Sequence of chain 1.C:
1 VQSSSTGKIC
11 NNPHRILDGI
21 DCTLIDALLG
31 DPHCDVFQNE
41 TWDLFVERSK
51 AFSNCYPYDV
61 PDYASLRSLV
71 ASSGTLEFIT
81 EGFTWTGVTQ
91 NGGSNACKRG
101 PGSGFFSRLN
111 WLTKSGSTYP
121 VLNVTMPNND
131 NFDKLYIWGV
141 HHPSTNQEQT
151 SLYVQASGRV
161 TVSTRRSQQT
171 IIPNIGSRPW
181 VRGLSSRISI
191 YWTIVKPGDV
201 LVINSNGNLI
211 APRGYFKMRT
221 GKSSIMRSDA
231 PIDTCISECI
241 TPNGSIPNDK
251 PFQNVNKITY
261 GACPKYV

A protein and the small-molecule ligand that binds it are described below.
Small molecule (SMILES): CC(=O)N[C@@H]1[C@@H](O)[C@H](O)[C@@H](CO)O[C@H]1O

Binding-site contacts:
Ligand atom C4 contacts residue ASN123 of chain 1.C at 4.3 Å.
Ligand atom C8 contacts residue ASN123 of chain 1.C at 4.1 Å.
Ligand atom C5 contacts residue ASN123 of chain 1.C at 3.8 Å.
Ligand atom C5 contacts residue VAL202 of chain 1.C at 4.5 Å (hydrophobic).
Ligand atom C3 contacts residue ASN123 of chain 1.C at 3.8 Å.
Ligand atom C2 contacts residue ASN123 of chain 1.C at 2.4 Å.
Ligand atom O5 contacts residue ASN123 of chain 1.C at 2.5 Å (h-bond).
Ligand atom N2 contacts residue ASN123 of chain 1.C at 2.7 Å (h-bond).
Ligand atom C1 contacts residue ASN123 of chain 1.C at 1.4 Å.
Ligand atom C7 contacts residue ASN123 of chain 1.C at 3.1 Å.
Ligand atom O5 contacts residue VAL202 of chain 1.C at 4.4 Å.
Ligand atom O7 contacts residue ASN123 of chain 1.C at 3.4 Å (h-bond).
Ligand atom C6 contacts residue VAL202 of chain 1.C at 4.4 Å (hydrophobic).
Ligand atom O7 contacts residue ASN204 of chain 1.C at 4.2 Å.